A protein and the small-molecule ligand that binds it are described below.
Small molecule (SMILES): OC[C@H]1O[C@H](O[C@H]2[C@@H](O)[C@H](O)[C@@H](CO)O[C@@H]2O)[C@@H](O)[C@@H](O)[C@@H]1O

Binding-site contacts:
Ligand atom C5 contacts residue GLN218 of chain 2.A at 4.0 Å.
Ligand atom O4 contacts residue ASN133 of chain 2.A at 2.8 Å (h-bond).
Ligand atom O1 contacts residue TYR131 of chain 2.A at 3.5 Å (h-bond).
Ligand atom C1 contacts residue GLN218 of chain 2.A at 3.0 Å.
Ligand atom C4 contacts residue GLY105 of chain 2.A at 4.3 Å.
Ligand atom O4 contacts residue TYR131 of chain 2.A at 3.7 Å.
Ligand atom O5 contacts residue TYR131 of chain 2.A at 2.8 Å (h-bond).
Ligand atom O4 contacts residue GLY105 of chain 2.A at 4.2 Å.
Ligand atom O6 contacts residue ALA85 of chain 2.A at 3.2 Å.
Ligand atom C1 contacts residue TYR131 of chain 2.A at 3.5 Å (hydrophobic).
Ligand atom O6 contacts residue GLN218 of chain 2.A at 3.0 Å (h-bond).
Ligand atom O5 contacts residue GLN218 of chain 2.A at 3.1 Å (h-bond).
Ligand atom O4 contacts residue ARG106 of chain 2.A at 3.4 Å (salt-bridge).
Ligand atom O6 contacts residue ASP86 of chain 2.A at 2.8 Å (salt-bridge).
Ligand atom C4 contacts residue ARG106 of chain 2.A at 3.8 Å.
Ligand atom C6 contacts residue GLN218 of chain 2.A at 3.8 Å.
Ligand atom C6 contacts residue TYR131 of chain 2.A at 3.6 Å (hydrophobic).
Ligand atom O2 contacts residue GLY217 of chain 2.A at 3.6 Å.
Ligand atom C4 contacts residue ASP86 of chain 2.A at 3.3 Å.
Ligand atom O6 contacts residue TYR219 of chain 2.A at 3.2 Å (h-bond).
Ligand atom C6 contacts residue ASP86 of chain 2.A at 3.6 Å.
Ligand atom C5 contacts residue ASP86 of chain 2.A at 4.0 Å.
Ligand atom O6 contacts residue GLY217 of chain 2.A at 3.2 Å.
Ligand atom O3 contacts residue GLY105 of chain 2.A at 3.6 Å.
Ligand atom O1 contacts residue GLN218 of chain 2.A at 2.5 Å (h-bond).
Ligand atom O1 contacts residue TYR219 of chain 2.A at 3.9 Å.
Ligand atom C1 contacts residue TYR219 of chain 2.A at 4.3 Å (hydrophobic).
Ligand atom C3 contacts residue ASN133 of chain 2.A at 4.1 Å.
Ligand atom O4 contacts residue ASP86 of chain 2.A at 2.5 Å (salt-bridge).
Ligand atom C6 contacts residue TYR219 of chain 2.A at 3.8 Å (hydrophobic).
Ligand atom O6 contacts residue TYR131 of chain 2.A at 2.9 Å (h-bond).
Ligand atom C6 contacts residue ALA85 of chain 2.A at 3.7 Å (hydrophobic).
Ligand atom C5 contacts residue TYR131 of chain 2.A at 3.6 Å (hydrophobic).
Ligand atom O2 contacts residue GLN218 of chain 2.A at 3.7 Å.
Ligand atom C3 contacts residue ARG106 of chain 2.A at 3.9 Å.
Ligand atom O5 contacts residue GLY217 of chain 2.A at 4.1 Å.
Ligand atom C4 contacts residue ASN133 of chain 2.A at 3.9 Å.
Ligand atom C2 contacts residue GLN218 of chain 2.A at 3.3 Å.
Ligand atom O3 contacts residue ARG106 of chain 2.A at 2.8 Å (salt-bridge).
Ligand atom C3 contacts residue GLN218 of chain 2.A at 4.3 Å.

Sequence of chain 2.A:
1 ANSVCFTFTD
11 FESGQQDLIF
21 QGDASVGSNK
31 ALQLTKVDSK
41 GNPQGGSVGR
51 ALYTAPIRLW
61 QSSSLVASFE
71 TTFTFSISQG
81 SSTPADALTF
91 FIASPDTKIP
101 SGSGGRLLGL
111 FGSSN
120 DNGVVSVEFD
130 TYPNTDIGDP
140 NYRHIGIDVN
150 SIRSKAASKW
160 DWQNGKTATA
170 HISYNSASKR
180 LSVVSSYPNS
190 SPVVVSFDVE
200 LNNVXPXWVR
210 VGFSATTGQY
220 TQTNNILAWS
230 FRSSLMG